The protein below binds the small molecule below.
Small molecule (SMILES): NC(=O)c1nn(-c2ccccc2)c(=O)cc1Oc1ccc(Cl)cc1

Sequence of chain 2.A:
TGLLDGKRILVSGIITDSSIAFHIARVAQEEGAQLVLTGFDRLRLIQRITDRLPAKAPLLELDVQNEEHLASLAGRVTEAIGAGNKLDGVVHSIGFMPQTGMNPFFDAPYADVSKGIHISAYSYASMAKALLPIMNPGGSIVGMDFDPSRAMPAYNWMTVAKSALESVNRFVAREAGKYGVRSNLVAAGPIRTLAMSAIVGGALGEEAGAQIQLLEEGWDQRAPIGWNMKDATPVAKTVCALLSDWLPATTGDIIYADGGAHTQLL

Binding-site contacts:
Ligand atom C12 contacts residue GLY192 of chain 4.A at 3.9 Å.
Ligand atom C3 contacts residue NAD1 of chain 4.B at 3.9 Å.
Ligand atom N2 contacts residue NAD1 of chain 4.B at 3.2 Å (h-bond).
Ligand atom CL contacts residue ASP150 of chain 4.A at 3.5 Å.
Ligand atom C15 contacts residue MET155 of chain 4.A at 3.5 Å (hydrophobic).
Ligand atom C6 contacts residue PHE149 of chain 4.A at 3.6 Å (hydrophobic).
Ligand atom CL contacts residue MET155 of chain 4.A at 3.8 Å.
Ligand atom N1 contacts residue NAD1 of chain 4.B at 3.6 Å.
Ligand atom O1 contacts residue MET199 of chain 4.A at 3.3 Å.
Ligand atom N2 contacts residue MET199 of chain 4.A at 3.4 Å.
Ligand atom C6 contacts residue NAD1 of chain 4.B at 3.6 Å.
Ligand atom C contacts residue GLY96 of chain 4.A at 3.3 Å.
Ligand atom C1 contacts residue NAD1 of chain 4.B at 3.6 Å.
Ligand atom C12 contacts residue PRO193 of chain 4.A at 3.7 Å (hydrophobic).
Ligand atom C4 contacts residue MET103 of chain 4.A at 3.8 Å (hydrophobic).
Ligand atom C10 contacts residue NAD1 of chain 4.B at 3.9 Å.
Ligand atom N2 contacts residue ILE194 of chain 4.A at 3.8 Å.
Ligand atom O2 contacts residue NAD1 of chain 4.B at 3.4 Å (h-bond).
Ligand atom C16 contacts residue TYR158 of chain 4.A at 3.4 Å (hydrophobic).
Ligand atom C13 contacts residue ALA191 of chain 4.A at 3.8 Å (hydrophobic).
Ligand atom C8 contacts residue NAD1 of chain 4.B at 3.5 Å.
Ligand atom O contacts residue NAD1 of chain 4.B at 2.7 Å (h-bond).
Ligand atom C13 contacts residue PHE149 of chain 4.A at 3.5 Å (hydrophobic).
Ligand atom O2 contacts residue TYR158 of chain 4.A at 3.5 Å (h-bond).
Ligand atom C10 contacts residue TYR158 of chain 4.A at 3.3 Å (hydrophobic).
Ligand atom C13 contacts residue TRP222 of chain 4.A at 3.8 Å (hydrophobic).
Ligand atom O contacts residue PHE149 of chain 4.A at 3.1 Å.
Ligand atom C10 contacts residue MET199 of chain 4.A at 3.5 Å (hydrophobic).
Ligand atom C7 contacts residue PHE149 of chain 4.A at 3.3 Å (hydrophobic).
Ligand atom C14 contacts residue PHE149 of chain 4.A at 3.5 Å (hydrophobic).
Ligand atom C9 contacts residue TYR158 of chain 4.A at 3.6 Å (hydrophobic).
Ligand atom C2 contacts residue NAD1 of chain 4.B at 3.6 Å.
Ligand atom CL contacts residue PHE149 of chain 4.A at 3.6 Å.
Ligand atom C15 contacts residue PHE149 of chain 4.A at 3.5 Å (hydrophobic).
Ligand atom O1 contacts residue TYR158 of chain 4.A at 3.2 Å (h-bond).
Ligand atom C9 contacts residue NAD1 of chain 4.B at 3.6 Å.
Ligand atom C8 contacts residue TYR158 of chain 4.A at 3.6 Å (hydrophobic).
Ligand atom CL contacts residue TRP222 of chain 4.A at 3.4 Å.
Ligand atom N2 contacts residue TYR158 of chain 4.A at 3.7 Å.
Ligand atom C7 contacts residue NAD1 of chain 4.B at 3.5 Å.

Sequence of chain 4.A:
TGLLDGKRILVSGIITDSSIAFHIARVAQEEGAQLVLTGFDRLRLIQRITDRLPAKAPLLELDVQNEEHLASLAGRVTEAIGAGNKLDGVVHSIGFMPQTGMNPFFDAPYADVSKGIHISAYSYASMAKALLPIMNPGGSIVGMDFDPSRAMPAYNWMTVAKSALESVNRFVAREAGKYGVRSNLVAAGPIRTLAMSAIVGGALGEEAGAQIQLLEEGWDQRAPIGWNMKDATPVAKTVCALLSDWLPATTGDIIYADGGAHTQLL